A protein and the small-molecule ligand that binds it are described below.
Small molecule (SMILES): COc1ccc(N2CCN(c3cccc(C)c3)CC2)nn1

Binding-site contacts:
Ligand atom C7 contacts residue TYR197 of chain 6.A at 3.5 Å (hydrophobic).
Ligand atom C16 contacts residue ILE104 of chain 6.A at 3.7 Å (hydrophobic).
Ligand atom C11 contacts residue TYR128 of chain 6.A at 3.4 Å (hydrophobic).
Ligand atom N12 contacts residue TYR128 of chain 6.A at 2.5 Å (h-bond).
Ligand atom C18 contacts residue TYR152 of chain 6.A at 3.8 Å (hydrophobic).
Ligand atom N9 contacts residue TYR128 of chain 6.A at 4.1 Å.
Ligand atom C1 contacts residue DMS1 of chain 6.F at 4.1 Å.
Ligand atom C13 contacts residue TYR128 of chain 6.A at 3.0 Å (hydrophobic).
Ligand atom C21 contacts residue ILE104 of chain 6.A at 3.5 Å (hydrophobic).
Ligand atom C8 contacts residue TYR197 of chain 6.A at 3.4 Å (hydrophobic).
Ligand atom C14 contacts residue SER126 of chain 6.A at 3.6 Å.
Ligand atom C10 contacts residue MET221 of chain 6.A at 4.0 Å (hydrophobic).
Ligand atom C19 contacts residue VAL188 of chain 6.A at 3.5 Å (hydrophobic).
Ligand atom C1 contacts residue ASN198 of chain 6.A at 4.0 Å.
Ligand atom C16 contacts residue TYR128 of chain 6.A at 2.9 Å (hydrophobic).
Ligand atom C19 contacts residue VAL191 of chain 6.A at 4.0 Å (hydrophobic).
Ligand atom C7 contacts residue LEU106 of chain 6.A at 4.1 Å (hydrophobic).
Ligand atom C20 contacts residue VAL188 of chain 6.A at 3.7 Å (hydrophobic).
Ligand atom C18 contacts residue VAL188 of chain 6.A at 3.9 Å (hydrophobic).
Ligand atom C8 contacts residue PHE124 of chain 6.A at 3.6 Å (hydrophobic).
Ligand atom C17 contacts residue ILE104 of chain 6.A at 3.8 Å (hydrophobic).
Ligand atom C13 contacts residue SER126 of chain 6.A at 3.7 Å.
Ligand atom C13 contacts residue TYR197 of chain 6.A at 4.0 Å (hydrophobic).
Ligand atom N5 contacts residue ASN219 of chain 6.A at 4.1 Å.
Ligand atom C11 contacts residue MET221 of chain 6.A at 4.0 Å (hydrophobic).
Ligand atom C19 contacts residue TYR152 of chain 6.A at 3.9 Å (hydrophobic).
Ligand atom C10 contacts residue TYR128 of chain 6.A at 3.6 Å (hydrophobic).
Ligand atom N4 contacts residue DMS1 of chain 6.F at 3.6 Å (h-bond).
Ligand atom C10 contacts residue ILE104 of chain 6.A at 3.9 Å (hydrophobic).
Ligand atom C20 contacts residue VAL191 of chain 6.A at 3.5 Å (hydrophobic).
Ligand atom C10 contacts residue LEU106 of chain 6.A at 4.0 Å (hydrophobic).
Ligand atom C21 contacts residue MET224 of chain 6.A at 4.0 Å (hydrophobic).
Ligand atom C17 contacts residue TYR128 of chain 6.A at 3.8 Å (hydrophobic).
Ligand atom N4 contacts residue ASN219 of chain 6.A at 4.0 Å.
Ligand atom N5 contacts residue DMS1 of chain 6.F at 3.9 Å.
Ligand atom C15 contacts residue TYR128 of chain 6.A at 3.0 Å (hydrophobic).
Ligand atom C14 contacts residue TYR128 of chain 6.A at 3.3 Å (hydrophobic).
Ligand atom C7 contacts residue PHE124 of chain 6.A at 3.8 Å (hydrophobic).
Ligand atom C14 contacts residue TYR197 of chain 6.A at 4.1 Å (hydrophobic).
Ligand atom C11 contacts residue ILE104 of chain 6.A at 3.5 Å (hydrophobic).

Sequence of chain 6.A:
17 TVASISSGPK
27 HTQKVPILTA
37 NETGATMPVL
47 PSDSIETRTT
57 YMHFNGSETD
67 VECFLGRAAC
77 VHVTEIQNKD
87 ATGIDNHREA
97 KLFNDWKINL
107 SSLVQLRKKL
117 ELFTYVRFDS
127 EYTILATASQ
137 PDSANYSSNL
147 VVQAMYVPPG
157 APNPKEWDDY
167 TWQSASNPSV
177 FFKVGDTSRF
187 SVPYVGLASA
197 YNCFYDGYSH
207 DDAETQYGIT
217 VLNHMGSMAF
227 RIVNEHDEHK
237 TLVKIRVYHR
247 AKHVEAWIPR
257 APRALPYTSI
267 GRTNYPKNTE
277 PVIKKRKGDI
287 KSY